Binding-site contacts:
Ligand atom C7 contacts residue SER38 of chain 1.B at 3.6 Å.
Ligand atom C5 contacts residue GLU198 of chain 1.B at 3.3 Å.
Ligand atom O1 contacts residue HIS21 of chain 1.B at 3.4 Å (h-bond).
Ligand atom O4 contacts residue SER38 of chain 1.B at 2.7 Å (h-bond).
Ligand atom C8 contacts residue SER38 of chain 1.B at 2.9 Å.
Ligand atom C4 contacts residue GLU198 of chain 1.B at 3.7 Å.
Ligand atom C3 contacts residue TYR109 of chain 1.B at 3.4 Å (hydrophobic).
Ligand atom C6 contacts residue HIS173 of chain 1.B at 3.5 Å.
Ligand atom C4 contacts residue NA1 of chain 1.L at 3.0 Å.
Ligand atom C6 contacts residue GLU198 of chain 1.B at 3.2 Å.
Ligand atom O1 contacts residue TYR109 of chain 1.B at 3.2 Å (h-bond).
Ligand atom O3 contacts residue NA1 of chain 1.M at 2.9 Å (h-bond).
Ligand atom O1 contacts residue MET61 of chain 1.B at 3.6 Å (h-bond).
Ligand atom C5 contacts residue HIS196 of chain 1.B at 3.1 Å.
Ligand atom C5 contacts residue HIS173 of chain 1.B at 3.7 Å.
Ligand atom N1 contacts residue SF41 of chain 1.H at 2.2 Å.
Ligand atom O3 contacts residue ASP37 of chain 1.B at 3.7 Å.
Ligand atom C2 contacts residue SF41 of chain 1.H at 3.1 Å.
Ligand atom O3 contacts residue HIS21 of chain 1.B at 3.1 Å (h-bond).
Ligand atom C7 contacts residue SF41 of chain 1.H at 3.1 Å.
Ligand atom C6 contacts residue TYR23 of chain 1.B at 3.8 Å (hydrophobic).
Ligand atom C3 contacts residue NA1 of chain 1.L at 3.0 Å.
Ligand atom C8 contacts residue NA1 of chain 1.L at 3.0 Å.
Ligand atom O4 contacts residue NA1 of chain 1.M at 2.2 Å (h-bond).
Ligand atom O1 contacts residue SER38 of chain 1.B at 2.5 Å (h-bond).
Ligand atom C5 contacts residue TYR23 of chain 1.B at 3.6 Å (hydrophobic).
Ligand atom O2 contacts residue ASN111 of chain 1.B at 3.2 Å (h-bond).
Ligand atom O3 contacts residue SER38 of chain 1.B at 2.9 Å (h-bond).
Ligand atom O4 contacts residue TYR109 of chain 1.B at 3.3 Å (h-bond).
Ligand atom N1 contacts residue TYR109 of chain 1.B at 3.7 Å.
Ligand atom C4 contacts residue HIS196 of chain 1.B at 3.1 Å.
Ligand atom O2 contacts residue TYR109 of chain 1.B at 3.3 Å (h-bond).
Ligand atom C8 contacts residue TYR109 of chain 1.B at 3.6 Å (hydrophobic).
Ligand atom O3 contacts residue NA1 of chain 1.L at 2.6 Å (h-bond).
Ligand atom C7 contacts residue TYR109 of chain 1.B at 2.9 Å (hydrophobic).
Ligand atom N1 contacts residue TYR23 of chain 1.B at 3.7 Å.
Ligand atom C8 contacts residue NA1 of chain 1.M at 2.8 Å.
Ligand atom C6 contacts residue SF41 of chain 1.H at 3.1 Å.
Ligand atom O2 contacts residue SF41 of chain 1.H at 2.5 Å.
Ligand atom C2 contacts residue TYR109 of chain 1.B at 3.0 Å (hydrophobic).

The protein below binds the small molecule below.
Small molecule (SMILES): O=C(O)c1cccnc1C(=O)O

Sequence of chain 1.B:
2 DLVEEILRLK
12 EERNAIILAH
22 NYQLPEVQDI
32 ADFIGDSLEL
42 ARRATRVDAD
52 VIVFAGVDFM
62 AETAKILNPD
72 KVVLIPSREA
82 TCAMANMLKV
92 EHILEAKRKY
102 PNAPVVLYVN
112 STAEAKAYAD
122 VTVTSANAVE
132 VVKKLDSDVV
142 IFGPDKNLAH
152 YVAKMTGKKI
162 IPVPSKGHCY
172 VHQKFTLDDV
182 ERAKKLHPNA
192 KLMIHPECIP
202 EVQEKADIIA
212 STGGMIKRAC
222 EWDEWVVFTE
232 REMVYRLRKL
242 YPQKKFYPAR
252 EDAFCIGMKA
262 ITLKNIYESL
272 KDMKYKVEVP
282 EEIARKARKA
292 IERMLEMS